Sequence of chain 2.A:
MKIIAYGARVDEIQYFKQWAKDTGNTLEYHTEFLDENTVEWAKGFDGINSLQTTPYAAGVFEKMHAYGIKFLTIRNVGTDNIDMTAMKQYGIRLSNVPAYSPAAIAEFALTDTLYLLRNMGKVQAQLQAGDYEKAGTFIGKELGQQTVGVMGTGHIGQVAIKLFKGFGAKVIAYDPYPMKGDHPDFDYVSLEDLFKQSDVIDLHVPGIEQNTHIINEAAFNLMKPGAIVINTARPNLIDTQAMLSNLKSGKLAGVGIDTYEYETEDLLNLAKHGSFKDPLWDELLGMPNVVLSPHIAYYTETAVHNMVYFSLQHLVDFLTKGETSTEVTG

This protein binds this small molecule.
Small molecule (SMILES): CC(C)CC(=O)C(=O)O

Binding-site contacts:
Ligand atom C2 contacts residue NAD1 of chain 2.D at 3.6 Å.
Ligand atom C1 contacts residue VAL77 of chain 2.A at 4.2 Å (hydrophobic).
Ligand atom O3 contacts residue TYR100 of chain 2.A at 4.3 Å.
Ligand atom O1 contacts residue VAL77 of chain 2.A at 4.2 Å.
Ligand atom C4 contacts residue MET307 of chain 2.A at 4.2 Å (hydrophobic).
Ligand atom O1 contacts residue ARG234 of chain 2.A at 3.8 Å.
Ligand atom O1 contacts residue SO41 of chain 2.B at 0.6 Å (h-bond).
Ligand atom C4 contacts residue SO41 of chain 2.B at 2.4 Å.
Ligand atom C3 contacts residue TYR298 of chain 2.A at 4.0 Å (hydrophobic).
Ligand atom O3 contacts residue SO41 of chain 2.B at 2.1 Å (h-bond).
Ligand atom O2 contacts residue ASN76 of chain 2.A at 3.8 Å.
Ligand atom C2 contacts residue TYR100 of chain 2.A at 3.5 Å (hydrophobic).
Ligand atom C6 contacts residue TYR298 of chain 2.A at 3.7 Å (hydrophobic).
Ligand atom O2 contacts residue NAD1 of chain 2.D at 3.7 Å.
Ligand atom C3 contacts residue SO41 of chain 2.B at 2.7 Å.
Ligand atom C5 contacts residue SO41 of chain 2.B at 2.4 Å.
Ligand atom C3 contacts residue NAD1 of chain 2.D at 4.1 Å.
Ligand atom C3 contacts residue HIS295 of chain 2.A at 4.3 Å.
Ligand atom C6 contacts residue MET307 of chain 2.A at 3.5 Å (hydrophobic).
Ligand atom C1 contacts residue ASN76 of chain 2.A at 4.2 Å.
Ligand atom O2 contacts residue VAL77 of chain 2.A at 3.5 Å (h-bond).
Ligand atom C1 contacts residue ARG234 of chain 2.A at 4.1 Å.
Ligand atom C2 contacts residue SO41 of chain 2.B at 2.0 Å.
Ligand atom O2 contacts residue TYR100 of chain 2.A at 2.8 Å (h-bond).
Ligand atom O3 contacts residue NAD1 of chain 2.D at 3.2 Å.
Ligand atom C2 contacts residue ARG234 of chain 2.A at 4.4 Å.
Ligand atom O2 contacts residue SO41 of chain 2.B at 0.8 Å (h-bond).
Ligand atom C6 contacts residue SO41 of chain 2.B at 3.9 Å.
Ligand atom O1 contacts residue GLY78 of chain 2.A at 4.1 Å.
Ligand atom O3 contacts residue ARG234 of chain 2.A at 3.4 Å (salt-bridge).
Ligand atom O3 contacts residue HIS295 of chain 2.A at 3.1 Å (h-bond).
Ligand atom C3 contacts residue TYR100 of chain 2.A at 3.4 Å (hydrophobic).
Ligand atom C1 contacts residue SO41 of chain 2.B at 1.0 Å.
Ligand atom C1 contacts residue TYR100 of chain 2.A at 3.6 Å (hydrophobic).
Ligand atom C1 contacts residue NAD1 of chain 2.D at 4.1 Å.
Ligand atom C4 contacts residue ASN76 of chain 2.A at 4.2 Å.
Ligand atom C2 contacts residue HIS295 of chain 2.A at 4.0 Å.
Ligand atom C4 contacts residue TYR100 of chain 2.A at 4.2 Å (hydrophobic).
Ligand atom C6 contacts residue ARG9 of chain 2.A at 3.7 Å.
Ligand atom O1 contacts residue ASN76 of chain 2.A at 3.7 Å.